Sequence of chain 1.D:
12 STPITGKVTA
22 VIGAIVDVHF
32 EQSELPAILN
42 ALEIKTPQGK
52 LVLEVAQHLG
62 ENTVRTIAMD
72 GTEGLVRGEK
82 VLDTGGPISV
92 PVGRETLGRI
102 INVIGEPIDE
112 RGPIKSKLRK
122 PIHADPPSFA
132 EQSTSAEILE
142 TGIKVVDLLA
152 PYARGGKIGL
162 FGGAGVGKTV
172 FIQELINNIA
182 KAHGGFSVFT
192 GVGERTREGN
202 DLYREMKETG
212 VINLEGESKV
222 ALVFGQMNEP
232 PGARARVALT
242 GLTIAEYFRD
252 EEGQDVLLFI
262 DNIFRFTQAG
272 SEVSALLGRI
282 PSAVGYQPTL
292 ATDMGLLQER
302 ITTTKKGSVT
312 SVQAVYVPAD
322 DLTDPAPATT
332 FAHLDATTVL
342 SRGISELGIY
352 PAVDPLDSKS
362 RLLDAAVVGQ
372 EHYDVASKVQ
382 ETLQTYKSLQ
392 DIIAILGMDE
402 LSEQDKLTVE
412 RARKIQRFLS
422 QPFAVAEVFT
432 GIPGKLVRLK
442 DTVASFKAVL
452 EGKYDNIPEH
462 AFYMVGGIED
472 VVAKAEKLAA

Sequence of chain 1.C:
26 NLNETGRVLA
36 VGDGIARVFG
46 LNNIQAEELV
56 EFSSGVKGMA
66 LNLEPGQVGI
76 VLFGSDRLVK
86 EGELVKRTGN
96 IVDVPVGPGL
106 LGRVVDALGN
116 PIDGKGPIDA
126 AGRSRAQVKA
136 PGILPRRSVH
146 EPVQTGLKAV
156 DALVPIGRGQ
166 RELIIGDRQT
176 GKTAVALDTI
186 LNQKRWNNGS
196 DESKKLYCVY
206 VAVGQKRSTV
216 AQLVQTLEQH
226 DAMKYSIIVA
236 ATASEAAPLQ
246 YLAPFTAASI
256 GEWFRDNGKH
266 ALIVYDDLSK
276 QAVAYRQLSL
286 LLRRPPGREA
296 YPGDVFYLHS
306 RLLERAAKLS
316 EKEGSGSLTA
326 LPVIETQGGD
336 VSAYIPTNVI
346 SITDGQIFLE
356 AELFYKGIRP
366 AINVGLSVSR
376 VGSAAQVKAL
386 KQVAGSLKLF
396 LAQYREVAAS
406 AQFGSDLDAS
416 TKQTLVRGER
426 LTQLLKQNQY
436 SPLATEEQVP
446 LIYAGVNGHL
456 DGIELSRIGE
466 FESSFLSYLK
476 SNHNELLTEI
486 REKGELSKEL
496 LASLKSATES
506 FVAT

The small molecule below binds the protein below.
Small molecule (SMILES): Nc1ncnc2c1ncn2[C@@H]1O[C@H](CO[P](=O)(O)O[P](=O)(O)NP(=O)(O)O)[C@@H](O)[C@H]1O

Binding-site contacts:
Ligand atom PG contacts residue LYS169 of chain 1.D at 3.6 Å.
Ligand atom O3A contacts residue GLY168 of chain 1.D at 3.3 Å (h-bond).
Ligand atom O1G contacts residue ALA165 of chain 1.D at 3.2 Å.
Ligand atom O1G contacts residue GLY164 of chain 1.D at 3.6 Å.
Ligand atom PB contacts residue LYS169 of chain 1.D at 3.6 Å.
Ligand atom N9 contacts residue TYR351 of chain 1.D at 3.5 Å.
Ligand atom PG contacts residue ARG375 of chain 1.C at 3.5 Å.
Ligand atom N3B contacts residue GLY166 of chain 1.D at 2.9 Å (h-bond).
Ligand atom N6 contacts residue PHE424 of chain 1.D at 3.5 Å.
Ligand atom O2B contacts residue MG1 of chain 1.IA at 2.2 Å.
Ligand atom O1G contacts residue LYS169 of chain 1.D at 2.7 Å (salt-bridge).
Ligand atom O1B contacts residue LYS169 of chain 1.D at 2.8 Å (salt-bridge).
Ligand atom O1A contacts residue GLY168 of chain 1.D at 3.3 Å.
Ligand atom N1 contacts residue TYR351 of chain 1.D at 3.4 Å.
Ligand atom PG contacts residue MG1 of chain 1.IA at 3.5 Å.
Ligand atom O1A contacts residue LYS169 of chain 1.D at 3.7 Å.
Ligand atom O2B contacts residue THR170 of chain 1.D at 3.0 Å (h-bond).
Ligand atom O2G contacts residue ARG196 of chain 1.D at 3.6 Å.
Ligand atom C5 contacts residue TYR351 of chain 1.D at 3.5 Å (hydrophobic).
Ligand atom O2G contacts residue MG1 of chain 1.IA at 2.2 Å.
Ligand atom O3A contacts residue GLY166 of chain 1.D at 3.5 Å.
Ligand atom N7 contacts residue VAL171 of chain 1.D at 3.5 Å.
Ligand atom C6 contacts residue TYR351 of chain 1.D at 3.5 Å (hydrophobic).
Ligand atom N3B contacts residue ARG375 of chain 1.C at 3.0 Å (salt-bridge).
Ligand atom C1' contacts residue TYR351 of chain 1.D at 3.7 Å (hydrophobic).
Ligand atom C4 contacts residue TYR351 of chain 1.D at 3.5 Å (hydrophobic).
Ligand atom O1B contacts residue VAL167 of chain 1.D at 3.4 Å (h-bond).
Ligand atom C5' contacts residue GLY166 of chain 1.D at 3.6 Å.
Ligand atom O3' contacts residue ARG375 of chain 1.C at 3.4 Å.
Ligand atom O1A contacts residue VAL171 of chain 1.D at 2.7 Å (h-bond).
Ligand atom O1B contacts residue GLY168 of chain 1.D at 3.1 Å (h-bond).
Ligand atom O3G contacts residue ARG196 of chain 1.D at 2.8 Å (salt-bridge).
Ligand atom N3 contacts residue TYR351 of chain 1.D at 3.5 Å.
Ligand atom O1A contacts residue THR170 of chain 1.D at 3.2 Å (h-bond).
Ligand atom PB contacts residue MG1 of chain 1.IA at 3.5 Å.
Ligand atom N6 contacts residue VAL171 of chain 1.D at 3.6 Å.
Ligand atom O3G contacts residue ARG375 of chain 1.C at 2.6 Å (salt-bridge).
Ligand atom O4' contacts residue GLY166 of chain 1.D at 3.6 Å (h-bond).
Ligand atom O1G contacts residue GLY166 of chain 1.D at 3.4 Å (h-bond).
Ligand atom C2 contacts residue TYR351 of chain 1.D at 3.4 Å (hydrophobic).